Sequence of chain 2.A:
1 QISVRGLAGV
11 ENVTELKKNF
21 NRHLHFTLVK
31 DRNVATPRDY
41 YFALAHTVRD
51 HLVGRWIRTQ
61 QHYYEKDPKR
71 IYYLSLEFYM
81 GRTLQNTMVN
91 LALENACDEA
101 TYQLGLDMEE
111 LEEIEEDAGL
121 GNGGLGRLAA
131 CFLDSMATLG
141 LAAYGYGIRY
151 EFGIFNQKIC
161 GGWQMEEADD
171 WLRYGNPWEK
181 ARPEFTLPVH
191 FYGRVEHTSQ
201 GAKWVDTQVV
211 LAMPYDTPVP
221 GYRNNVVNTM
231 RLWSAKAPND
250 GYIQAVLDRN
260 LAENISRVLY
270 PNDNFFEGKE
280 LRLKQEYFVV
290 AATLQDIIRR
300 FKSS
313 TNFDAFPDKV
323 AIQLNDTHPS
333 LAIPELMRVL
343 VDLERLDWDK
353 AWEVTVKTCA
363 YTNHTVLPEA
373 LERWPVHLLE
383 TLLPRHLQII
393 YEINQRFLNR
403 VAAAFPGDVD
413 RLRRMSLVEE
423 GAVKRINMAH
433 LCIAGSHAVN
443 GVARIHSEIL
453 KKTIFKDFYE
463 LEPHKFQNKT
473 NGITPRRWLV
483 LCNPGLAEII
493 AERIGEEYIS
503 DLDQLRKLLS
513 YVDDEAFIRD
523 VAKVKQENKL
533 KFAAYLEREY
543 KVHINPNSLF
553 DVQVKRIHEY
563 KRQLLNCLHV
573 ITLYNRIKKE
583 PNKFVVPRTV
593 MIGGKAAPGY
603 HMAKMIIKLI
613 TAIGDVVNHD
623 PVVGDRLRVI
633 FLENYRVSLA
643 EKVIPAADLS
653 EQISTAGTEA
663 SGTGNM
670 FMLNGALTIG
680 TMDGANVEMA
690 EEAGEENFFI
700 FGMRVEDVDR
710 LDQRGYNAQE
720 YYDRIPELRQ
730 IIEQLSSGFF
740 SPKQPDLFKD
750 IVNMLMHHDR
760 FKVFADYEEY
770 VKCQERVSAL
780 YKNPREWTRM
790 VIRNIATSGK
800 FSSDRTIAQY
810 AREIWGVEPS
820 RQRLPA

Binding-site contacts:
Ligand atom C15 contacts residue ARG281 of chain 2.A at 3.8 Å.
Ligand atom C6' contacts residue ASN473 of chain 2.A at 3.2 Å.
Ligand atom C3' contacts residue GLY664 of chain 2.A at 3.7 Å.
Ligand atom O6' contacts residue VAL444 of chain 2.A at 3.7 Å.
Ligand atom C6' contacts residue HIS366 of chain 2.A at 3.6 Å.
Ligand atom O3' contacts residue GLU661 of chain 2.A at 2.6 Å (salt-bridge).
Ligand atom O6' contacts residue ASN473 of chain 2.A at 2.9 Å (h-bond).
Ligand atom O3 contacts residue GLY124 of chain 2.A at 3.8 Å.
Ligand atom C6' contacts residue GLY124 of chain 2.A at 3.8 Å.
Ligand atom C4' contacts residue GLY664 of chain 2.A at 3.7 Å.
Ligand atom C2 contacts residue LEU125 of chain 2.A at 3.5 Å (hydrophobic).
Ligand atom C2' contacts residue GLU661 of chain 2.A at 3.8 Å.
Ligand atom C11 contacts residue HIS330 of chain 2.A at 3.6 Å.
Ligand atom C2' contacts residue HIS366 of chain 2.A at 3.6 Å.
Ligand atom O3' contacts residue ALA662 of chain 2.A at 3.4 Å (h-bond).
Ligand atom C5' contacts residue GLY124 of chain 2.A at 3.7 Å.
Ligand atom O2' contacts residue GLU661 of chain 2.A at 3.1 Å (salt-bridge).
Ligand atom O3' contacts residue SER663 of chain 2.A at 3.1 Å (h-bond).
Ligand atom C12 contacts residue HIS330 of chain 2.A at 3.7 Å.
Ligand atom C9 contacts residue ASP272 of chain 2.A at 3.8 Å.
Ligand atom O5' contacts residue LEU125 of chain 2.A at 3.5 Å (h-bond).
Ligand atom O4' contacts residue GLY664 of chain 2.A at 2.8 Å (h-bond).
Ligand atom O5' contacts residue HIS366 of chain 2.A at 3.6 Å (h-bond).
Ligand atom C5' contacts residue LEU125 of chain 2.A at 3.8 Å (hydrophobic).
Ligand atom C14 contacts residue PHE274 of chain 2.A at 3.5 Å (hydrophobic).
Ligand atom C15 contacts residue HIS330 of chain 2.A at 3.6 Å.
Ligand atom C7 contacts residue ASP272 of chain 2.A at 3.8 Å.
Ligand atom C3' contacts residue GLU661 of chain 2.A at 3.4 Å.
Ligand atom N1 contacts residue HIS366 of chain 2.A at 3.6 Å.
Ligand atom O4' contacts residue THR665 of chain 2.A at 3.7 Å.
Ligand atom C14 contacts residue ASN271 of chain 2.A at 3.2 Å.
Ligand atom O2' contacts residue TYR562 of chain 2.A at 3.3 Å (h-bond).
Ligand atom O6' contacts residue HIS366 of chain 2.A at 2.6 Å (h-bond).
Ligand atom O4' contacts residue SER663 of chain 2.A at 3.7 Å.
Ligand atom C10 contacts residue HIS330 of chain 2.A at 3.7 Å.
Ligand atom O4' contacts residue ASN473 of chain 2.A at 3.7 Å.
Ligand atom O3 contacts residue LEU125 of chain 2.A at 3.0 Å (h-bond).
Ligand atom C8 contacts residue ASP272 of chain 2.A at 3.4 Å.
Ligand atom C11 contacts residue ASN271 of chain 2.A at 3.6 Å.
Ligand atom O3' contacts residue GLY664 of chain 2.A at 3.0 Å (h-bond).

This small molecule binds to this protein.
Small molecule (SMILES): CC(C)c1ccc(/C=C/C(=O)N[C@@H]2O[C@H](CO)[C@@H](O)[C@H](O)[C@H]2O)cc1